This small molecule binds to this protein.
Small molecule (SMILES): O=c1ccc2nc3ccc(O)cc3oc-2c1

Binding-site contacts:
Ligand atom C28 contacts residue ILE174 of chain 2.B at 3.8 Å (hydrophobic).
Ligand atom C31 contacts residue LYS68 of chain 2.B at 3.3 Å.
Ligand atom O6 contacts residue ILE95 of chain 2.B at 4.2 Å.
Ligand atom C29 contacts residue ASP175 of chain 2.B at 3.9 Å.
Ligand atom C24 contacts residue VAL66 of chain 2.B at 4.2 Å (hydrophobic).
Ligand atom C28 contacts residue PHE113 of chain 2.B at 4.0 Å (hydrophobic).
Ligand atom C23 contacts residue VAL66 of chain 2.B at 3.8 Å (hydrophobic).
Ligand atom N6 contacts residue ILE174 of chain 2.B at 4.0 Å.
Ligand atom O6 contacts residue ASP175 of chain 2.B at 3.3 Å (salt-bridge).
Ligand atom C22 contacts residue MET163 of chain 2.B at 3.9 Å (hydrophobic).
Ligand atom C26 contacts residue ILE174 of chain 2.B at 4.1 Å (hydrophobic).
Ligand atom O6 contacts residue PHE113 of chain 2.B at 3.2 Å.
Ligand atom C31 contacts residue ASP175 of chain 2.B at 3.1 Å.
Ligand atom C32 contacts residue LYS68 of chain 2.B at 3.6 Å.
Ligand atom C30 contacts residue ILE174 of chain 2.B at 4.1 Å (hydrophobic).
Ligand atom C29 contacts residue PHE113 of chain 2.B at 3.5 Å (hydrophobic).
Ligand atom O5 contacts residue ILE95 of chain 2.B at 3.9 Å.
Ligand atom O4 contacts residue VAL116 of chain 2.B at 3.0 Å (h-bond).
Ligand atom C30 contacts residue LYS68 of chain 2.B at 4.2 Å.
Ligand atom C22 contacts residue ASN118 of chain 2.B at 3.4 Å.
Ligand atom C30 contacts residue PHE113 of chain 2.B at 3.4 Å (hydrophobic).
Ligand atom C29 contacts residue ILE174 of chain 2.B at 3.7 Å (hydrophobic).
Ligand atom C22 contacts residue VAL66 of chain 2.B at 4.0 Å (hydrophobic).
Ligand atom O5 contacts residue PHE113 of chain 2.B at 4.1 Å.
Ligand atom C21 contacts residue ASN118 of chain 2.B at 4.2 Å.
Ligand atom C21 contacts residue VAL66 of chain 2.B at 4.0 Å (hydrophobic).
Ligand atom C27 contacts residue ILE174 of chain 2.B at 4.0 Å (hydrophobic).
Ligand atom C32 contacts residue ASP175 of chain 2.B at 3.3 Å.
Ligand atom O5 contacts residue ILE174 of chain 2.B at 3.8 Å.
Ligand atom C21 contacts residue VAL53 of chain 2.B at 3.8 Å (hydrophobic).
Ligand atom O4 contacts residue HIS115 of chain 2.B at 4.1 Å.
Ligand atom O6 contacts residue GLU81 of chain 2.B at 3.8 Å.
Ligand atom C21 contacts residue MET163 of chain 2.B at 3.8 Å (hydrophobic).
Ligand atom O6 contacts residue TRP176 of chain 2.B at 3.7 Å.
Ligand atom N6 contacts residue VAL53 of chain 2.B at 4.2 Å.
Ligand atom C31 contacts residue PHE113 of chain 2.B at 4.2 Å (hydrophobic).
Ligand atom C30 contacts residue ASP175 of chain 2.B at 3.3 Å.
Ligand atom O4 contacts residue VAL66 of chain 2.B at 3.6 Å.
Ligand atom C26 contacts residue VAL66 of chain 2.B at 4.2 Å (hydrophobic).
Ligand atom C29 contacts residue ILE95 of chain 2.B at 4.0 Å (hydrophobic).

Sequence of chain 2.B:
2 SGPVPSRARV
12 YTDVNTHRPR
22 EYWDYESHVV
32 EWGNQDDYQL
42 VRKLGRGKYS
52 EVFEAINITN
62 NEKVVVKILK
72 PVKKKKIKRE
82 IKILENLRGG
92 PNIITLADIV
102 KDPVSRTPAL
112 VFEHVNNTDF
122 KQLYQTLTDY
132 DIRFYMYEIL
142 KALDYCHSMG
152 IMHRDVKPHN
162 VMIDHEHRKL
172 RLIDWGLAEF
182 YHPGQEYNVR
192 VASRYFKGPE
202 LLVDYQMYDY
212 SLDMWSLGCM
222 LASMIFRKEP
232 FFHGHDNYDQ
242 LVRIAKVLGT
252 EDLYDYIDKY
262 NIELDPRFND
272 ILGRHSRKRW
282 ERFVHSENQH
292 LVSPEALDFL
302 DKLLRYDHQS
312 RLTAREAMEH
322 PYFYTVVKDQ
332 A